A small-molecule ligand and the protein it binds are described below.
Small molecule (SMILES): N#CCc1c[nH]c2ccc(C(F)(F)F)cc12

Sequence of chain 1.A:
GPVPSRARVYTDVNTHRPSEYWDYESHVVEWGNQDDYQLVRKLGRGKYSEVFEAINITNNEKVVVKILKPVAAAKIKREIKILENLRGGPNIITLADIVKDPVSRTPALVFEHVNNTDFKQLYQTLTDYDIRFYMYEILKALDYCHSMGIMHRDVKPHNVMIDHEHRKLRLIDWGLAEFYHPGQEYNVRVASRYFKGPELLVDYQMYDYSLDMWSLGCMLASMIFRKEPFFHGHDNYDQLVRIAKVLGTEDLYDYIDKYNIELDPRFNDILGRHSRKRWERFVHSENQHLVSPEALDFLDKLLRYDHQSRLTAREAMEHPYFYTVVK

Binding-site contacts:
Ligand atom F2 contacts residue ILE132 of chain 1.A at 3.9 Å.
Ligand atom C1 contacts residue MET220 of chain 1.A at 3.7 Å (hydrophobic).
Ligand atom C5 contacts residue LEU123 of chain 1.A at 4.0 Å (hydrophobic).
Ligand atom C10 contacts residue MET220 of chain 1.A at 3.9 Å (hydrophobic).
Ligand atom C7 contacts residue LEU123 of chain 1.A at 4.1 Å (hydrophobic).
Ligand atom C4 contacts residue VAL161 of chain 1.A at 4.0 Å (hydrophobic).
Ligand atom C3 contacts residue ILE163 of chain 1.A at 3.3 Å (hydrophobic).
Ligand atom C5 contacts residue PHE120 of chain 1.A at 3.6 Å (hydrophobic).
Ligand atom C8 contacts residue MET224 of chain 1.A at 3.8 Å (hydrophobic).
Ligand atom F1 contacts residue ILE132 of chain 1.A at 3.6 Å.
Ligand atom F contacts residue MET136 of chain 1.A at 3.6 Å.
Ligand atom N1 contacts residue MET224 of chain 1.A at 3.6 Å.
Ligand atom C6 contacts residue PHE120 of chain 1.A at 4.1 Å (hydrophobic).
Ligand atom N1 contacts residue PHE120 of chain 1.A at 4.1 Å.
Ligand atom F contacts residue TYR135 of chain 1.A at 3.5 Å.
Ligand atom C8 contacts residue PHE120 of chain 1.A at 3.8 Å (hydrophobic).
Ligand atom C2 contacts residue ILE139 of chain 1.A at 3.8 Å (hydrophobic).
Ligand atom C2 contacts residue ILE163 of chain 1.A at 3.6 Å (hydrophobic).
Ligand atom N1 contacts residue PRO158 of chain 1.A at 3.4 Å.
Ligand atom C7 contacts residue TYR124 of chain 1.A at 3.8 Å (hydrophobic).
Ligand atom C4 contacts residue ILE163 of chain 1.A at 3.7 Å (hydrophobic).
Ligand atom C5 contacts residue PRO158 of chain 1.A at 3.6 Å (hydrophobic).
Ligand atom C4 contacts residue MET220 of chain 1.A at 3.6 Å (hydrophobic).
Ligand atom N contacts residue PRO158 of chain 1.A at 3.3 Å (h-bond).
Ligand atom C10 contacts residue LEU127 of chain 1.A at 4.0 Å (hydrophobic).
Ligand atom C6 contacts residue PRO158 of chain 1.A at 3.8 Å (hydrophobic).
Ligand atom C8 contacts residue TYR124 of chain 1.A at 3.9 Å (hydrophobic).
Ligand atom F1 contacts residue LEU127 of chain 1.A at 3.3 Å.
Ligand atom C2 contacts residue MET220 of chain 1.A at 3.4 Å (hydrophobic).
Ligand atom N contacts residue VAL161 of chain 1.A at 3.0 Å (h-bond).
Ligand atom C7 contacts residue PHE120 of chain 1.A at 3.7 Å (hydrophobic).
Ligand atom C5 contacts residue VAL161 of chain 1.A at 4.0 Å (hydrophobic).
Ligand atom C3 contacts residue VAL161 of chain 1.A at 3.6 Å (hydrophobic).
Ligand atom F1 contacts residue MET224 of chain 1.A at 3.8 Å.
Ligand atom F2 contacts residue MET224 of chain 1.A at 3.4 Å.
Ligand atom F contacts residue ILE132 of chain 1.A at 3.5 Å.
Ligand atom C8 contacts residue PRO158 of chain 1.A at 3.6 Å (hydrophobic).
Ligand atom C9 contacts residue MET220 of chain 1.A at 3.9 Å (hydrophobic).
Ligand atom N1 contacts residue TYR124 of chain 1.A at 3.7 Å.
Ligand atom C3 contacts residue MET220 of chain 1.A at 3.3 Å (hydrophobic).